Sequence of chain 1.A:
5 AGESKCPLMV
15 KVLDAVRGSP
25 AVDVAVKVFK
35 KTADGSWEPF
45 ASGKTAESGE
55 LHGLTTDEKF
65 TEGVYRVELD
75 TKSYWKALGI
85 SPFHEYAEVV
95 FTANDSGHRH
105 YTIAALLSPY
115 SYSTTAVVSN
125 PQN

Sequence of chain 1.C:
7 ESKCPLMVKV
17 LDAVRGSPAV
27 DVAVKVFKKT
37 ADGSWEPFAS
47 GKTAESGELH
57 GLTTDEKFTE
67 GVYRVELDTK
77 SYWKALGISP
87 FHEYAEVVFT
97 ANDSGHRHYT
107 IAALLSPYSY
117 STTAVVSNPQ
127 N

The protein below binds the small molecule below.
Small molecule (SMILES): Cc1c(-c2cc(Br)c(O)c(Br)c2)oc2ccc(O)cc2c1=O

Binding-site contacts:
Ligand atom C3B contacts residue LEU17 of chain 1.A at 3.6 Å (hydrophobic).
Ligand atom C7 contacts residue LYS15 of chain 1.C at 4.0 Å.
Ligand atom O4 contacts residue LYS15 of chain 1.A at 3.0 Å (salt-bridge).
Ligand atom C5 contacts residue LYS15 of chain 1.C at 3.3 Å.
Ligand atom C4A contacts residue LYS15 of chain 1.A at 3.8 Å.
Ligand atom BR5 contacts residue LEU110 of chain 1.C at 3.5 Å.
Ligand atom BR5 contacts residue THR119 of chain 1.C at 4.2 Å.
Ligand atom C5 contacts residue LYS15 of chain 1.A at 3.6 Å.
Ligand atom BR3 contacts residue LEU110 of chain 1.A at 3.8 Å.
Ligand atom C5' contacts residue ALA108 of chain 1.C at 4.1 Å (hydrophobic).
Ligand atom O1 contacts residue ALA108 of chain 1.A at 4.0 Å.
Ligand atom O4' contacts residue SER117 of chain 1.C at 4.0 Å.
Ligand atom C4A contacts residue LYS15 of chain 1.C at 3.5 Å.
Ligand atom BR5 contacts residue ALA109 of chain 1.C at 3.7 Å.
Ligand atom C8A contacts residue LYS15 of chain 1.C at 3.9 Å.
Ligand atom C3' contacts residue ALA108 of chain 1.A at 4.0 Å (hydrophobic).
Ligand atom C8A contacts residue LYS15 of chain 1.A at 4.3 Å.
Ligand atom BR5 contacts residue ALA108 of chain 1.C at 3.3 Å.
Ligand atom C4 contacts residue LYS15 of chain 1.A at 3.5 Å.
Ligand atom O4' contacts residue LEU110 of chain 1.C at 4.1 Å.
Ligand atom C3B contacts residue ALA108 of chain 1.C at 3.5 Å (hydrophobic).
Ligand atom BR3 contacts residue THR119 of chain 1.A at 3.9 Å.
Ligand atom BR3 contacts residue SER117 of chain 1.A at 3.9 Å.
Ligand atom BR5 contacts residue SER117 of chain 1.C at 4.2 Å.
Ligand atom C3 contacts residue ALA108 of chain 1.C at 4.3 Å (hydrophobic).
Ligand atom C6 contacts residue LYS15 of chain 1.C at 3.6 Å.
Ligand atom BR3 contacts residue ALA109 of chain 1.A at 3.8 Å.
Ligand atom C3 contacts residue LYS15 of chain 1.C at 4.2 Å.
Ligand atom O1 contacts residue LEU17 of chain 1.C at 4.0 Å.
Ligand atom C6' contacts residue ALA108 of chain 1.C at 3.5 Å (hydrophobic).
Ligand atom C5' contacts residue THR119 of chain 1.C at 4.3 Å.
Ligand atom C7 contacts residue THR106 of chain 1.A at 3.8 Å.
Ligand atom C8 contacts residue LYS15 of chain 1.C at 4.2 Å.
Ligand atom O4 contacts residue LYS15 of chain 1.C at 3.8 Å.
Ligand atom C2' contacts residue ALA108 of chain 1.A at 3.5 Å (hydrophobic).
Ligand atom C8 contacts residue THR106 of chain 1.A at 4.1 Å.
Ligand atom O6 contacts residue LYS15 of chain 1.C at 4.2 Å.
Ligand atom BR3 contacts residue ALA108 of chain 1.A at 3.4 Å.
Ligand atom O4' contacts residue LEU110 of chain 1.A at 4.2 Å.
Ligand atom C4 contacts residue LYS15 of chain 1.C at 3.6 Å.